Binding-site contacts:
Ligand atom O3 contacts residue ARG201 of chain 1.A at 3.2 Å (salt-bridge).
Ligand atom C4 contacts residue ARG219 of chain 1.B at 4.0 Å.
Ligand atom O7 contacts residue HIS234 of chain 1.B at 4.2 Å.
Ligand atom O3 contacts residue HIS234 of chain 1.B at 2.6 Å (h-bond).
Ligand atom N2 contacts residue HIS234 of chain 1.B at 3.9 Å.
Ligand atom O4 contacts residue HIS232 of chain 1.B at 2.8 Å (h-bond).
Ligand atom C4 contacts residue HIS232 of chain 1.B at 4.0 Å.
Ligand atom C3 contacts residue HIS232 of chain 1.B at 4.1 Å.
Ligand atom C4 contacts residue TYR276 of chain 1.A at 3.8 Å (hydrophobic).
Ligand atom C2 contacts residue HIS234 of chain 1.B at 4.4 Å.
Ligand atom O4 contacts residue TYR276 of chain 1.A at 4.0 Å.
Ligand atom C5 contacts residue TYR276 of chain 1.A at 4.2 Å (hydrophobic).
Ligand atom O5 contacts residue TYR276 of chain 1.A at 4.1 Å.
Ligand atom C3 contacts residue ARG201 of chain 1.A at 4.4 Å.
Ligand atom C3 contacts residue TYR210 of chain 1.B at 4.4 Å (hydrophobic).
Ligand atom C6 contacts residue TYR276 of chain 1.A at 3.8 Å (hydrophobic).
Ligand atom O4 contacts residue TYR210 of chain 1.B at 4.0 Å.
Ligand atom O7 contacts residue ARG201 of chain 1.A at 4.1 Å.
Ligand atom O4 contacts residue ARG219 of chain 1.B at 3.1 Å (salt-bridge).
Ligand atom O3 contacts residue HIS232 of chain 1.B at 3.5 Å (h-bond).
Ligand atom O4 contacts residue ARG201 of chain 1.A at 4.4 Å.
Ligand atom C6 contacts residue ARG219 of chain 1.B at 3.5 Å.
Ligand atom C3 contacts residue HIS234 of chain 1.B at 3.7 Å.
Ligand atom C5 contacts residue ARG219 of chain 1.B at 4.2 Å.
Ligand atom C7 contacts residue HIS234 of chain 1.B at 4.0 Å.
Ligand atom C8 contacts residue HIS234 of chain 1.B at 4.1 Å.
Ligand atom O6 contacts residue ARG219 of chain 1.B at 3.4 Å (salt-bridge).

Sequence of chain 1.B:
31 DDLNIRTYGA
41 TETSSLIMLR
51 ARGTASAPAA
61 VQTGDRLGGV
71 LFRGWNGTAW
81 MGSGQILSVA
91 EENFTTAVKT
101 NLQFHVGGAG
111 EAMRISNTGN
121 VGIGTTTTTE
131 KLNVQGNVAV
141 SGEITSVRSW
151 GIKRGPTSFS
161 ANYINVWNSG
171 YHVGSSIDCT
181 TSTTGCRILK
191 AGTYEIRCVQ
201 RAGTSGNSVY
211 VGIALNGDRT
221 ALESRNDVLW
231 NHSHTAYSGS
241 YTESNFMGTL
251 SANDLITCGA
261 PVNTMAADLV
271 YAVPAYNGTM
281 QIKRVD

A small-molecule ligand and the protein it binds are described below.
Small molecule (SMILES): CC(=O)N[C@@H]1[C@@H](O)[C@H](O)[C@@H](CO)O[C@H]1O

Sequence of chain 1.A:
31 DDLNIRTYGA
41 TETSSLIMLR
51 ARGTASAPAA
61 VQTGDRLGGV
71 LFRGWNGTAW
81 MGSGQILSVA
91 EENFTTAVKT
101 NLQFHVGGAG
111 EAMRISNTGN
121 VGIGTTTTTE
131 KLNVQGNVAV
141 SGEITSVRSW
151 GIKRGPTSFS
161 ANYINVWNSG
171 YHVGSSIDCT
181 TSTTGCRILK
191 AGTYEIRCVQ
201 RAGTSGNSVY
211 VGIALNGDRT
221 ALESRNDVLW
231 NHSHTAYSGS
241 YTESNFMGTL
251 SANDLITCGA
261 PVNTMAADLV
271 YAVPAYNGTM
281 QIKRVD